A protein and the small-molecule ligand that binds it are described below.
Small molecule (SMILES): Nc1c[nH]c(=O)[nH]c1=O

Sequence of chain 1.C:
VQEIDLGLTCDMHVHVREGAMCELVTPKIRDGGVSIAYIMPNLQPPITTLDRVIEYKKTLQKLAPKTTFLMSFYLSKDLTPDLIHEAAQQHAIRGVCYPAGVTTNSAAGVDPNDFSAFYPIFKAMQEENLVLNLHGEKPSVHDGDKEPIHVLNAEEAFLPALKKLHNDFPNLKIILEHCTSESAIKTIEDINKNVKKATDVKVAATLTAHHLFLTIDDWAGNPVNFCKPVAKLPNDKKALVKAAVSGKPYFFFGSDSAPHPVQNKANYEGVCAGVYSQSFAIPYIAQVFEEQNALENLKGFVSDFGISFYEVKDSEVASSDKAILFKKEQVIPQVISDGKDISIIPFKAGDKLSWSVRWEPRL

Binding-site contacts:
Ligand atom C5 contacts residue ALA275 of chain 1.C at 3.5 Å (hydrophobic).
Ligand atom C6 contacts residue THR105 of chain 1.C at 3.2 Å.
Ligand atom N3 contacts residue THR105 of chain 1.C at 3.7 Å.
Ligand atom N01 contacts residue ALA260 of chain 1.C at 3.4 Å.
Ligand atom N1 contacts residue THR105 of chain 1.C at 2.8 Å (h-bond).
Ligand atom C5 contacts residue THR106 of chain 1.C at 3.5 Å.
Ligand atom C6 contacts residue ALA275 of chain 1.C at 3.3 Å (hydrophobic).
Ligand atom C2 contacts residue THR105 of chain 1.C at 3.1 Å.
Ligand atom C2 contacts residue ZN1 of chain 1.M at 3.6 Å.
Ligand atom C6 contacts residue THR106 of chain 1.C at 3.7 Å.
Ligand atom N01 contacts residue THR106 of chain 1.C at 3.0 Å (h-bond).
Ligand atom O4 contacts residue ASN43 of chain 1.C at 2.6 Å (h-bond).
Ligand atom C5 contacts residue ALA260 of chain 1.C at 3.6 Å (hydrophobic).
Ligand atom N01 contacts residue ARG18 of chain 1.C at 2.9 Å (salt-bridge).
Ligand atom O2 contacts residue KCX98 of chain 1.C at 3.4 Å (h-bond).
Ligand atom N3 contacts residue HIS16 of chain 1.C at 3.3 Å (h-bond).
Ligand atom O4 contacts residue ARG18 of chain 1.C at 3.3 Å (salt-bridge).
Ligand atom O2 contacts residue THR105 of chain 1.C at 3.4 Å (h-bond).
Ligand atom C5 contacts residue ARG18 of chain 1.C at 3.9 Å.
Ligand atom C2 contacts residue KCX98 of chain 1.C at 4.0 Å.
Ligand atom N01 contacts residue ALA275 of chain 1.C at 2.9 Å (h-bond).
Ligand atom C6 contacts residue GLY276 of chain 1.C at 3.8 Å.
Ligand atom O4 contacts residue HIS16 of chain 1.C at 3.2 Å.
Ligand atom O2 contacts residue ASP258 of chain 1.C at 3.5 Å (salt-bridge).
Ligand atom N3 contacts residue KCX98 of chain 1.C at 3.8 Å.
Ligand atom C5 contacts residue THR105 of chain 1.C at 3.8 Å.
Ligand atom C4 contacts residue HIS16 of chain 1.C at 3.7 Å.
Ligand atom C4 contacts residue ALA260 of chain 1.C at 4.0 Å (hydrophobic).
Ligand atom O2 contacts residue LYS230 of chain 1.C at 3.6 Å.
Ligand atom C4 contacts residue ASN43 of chain 1.C at 3.4 Å.
Ligand atom O2 contacts residue ZN1 of chain 1.L at 3.1 Å.
Ligand atom C2 contacts residue ZN1 of chain 1.L at 3.4 Å.
Ligand atom C2 contacts residue ASP258 of chain 1.C at 3.7 Å.
Ligand atom N01 contacts residue HIS262 of chain 1.C at 3.0 Å (h-bond).
Ligand atom N3 contacts residue ZN1 of chain 1.L at 3.2 Å.
Ligand atom N1 contacts residue LYS230 of chain 1.C at 3.9 Å.
Ligand atom O2 contacts residue HIS137 of chain 1.C at 4.0 Å.
Ligand atom O2 contacts residue ZN1 of chain 1.M at 2.5 Å.
Ligand atom N3 contacts residue ASN43 of chain 1.C at 3.6 Å.
Ligand atom N3 contacts residue ASP258 of chain 1.C at 3.9 Å.